Sequence of chain 40.J:
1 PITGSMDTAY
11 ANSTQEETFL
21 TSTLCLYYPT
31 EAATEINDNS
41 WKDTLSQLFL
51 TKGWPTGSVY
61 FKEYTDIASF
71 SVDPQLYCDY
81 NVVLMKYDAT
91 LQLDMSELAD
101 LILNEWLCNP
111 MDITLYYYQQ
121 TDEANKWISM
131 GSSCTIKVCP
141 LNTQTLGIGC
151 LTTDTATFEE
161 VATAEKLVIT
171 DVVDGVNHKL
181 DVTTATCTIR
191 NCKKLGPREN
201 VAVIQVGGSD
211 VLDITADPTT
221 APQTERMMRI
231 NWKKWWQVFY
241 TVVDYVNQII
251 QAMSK

Binding-site contacts:
Ligand atom N2 contacts residue ASN12 of chain 40.J at 3.8 Å.
Ligand atom C5 contacts residue ASN12 of chain 40.J at 4.1 Å.
Ligand atom O5 contacts residue ASN12 of chain 40.J at 2.7 Å (h-bond).
Ligand atom C2 contacts residue ASN12 of chain 40.J at 3.2 Å.
Ligand atom C1 contacts residue ASN12 of chain 40.J at 2.1 Å.
Ligand atom O7 contacts residue ASN12 of chain 40.J at 3.7 Å.
Ligand atom C7 contacts residue ASN12 of chain 40.J at 3.9 Å.

A protein and the small-molecule ligand that binds it are described below.
Small molecule (SMILES): CC(=O)N[C@H]1[C@H](O[C@H]2[C@H](O)[C@@H](NC(C)=O)CO[C@@H]2CO)O[C@H](CO)[C@@H](O)[C@@H]1O